Sequence of chain 2.A:
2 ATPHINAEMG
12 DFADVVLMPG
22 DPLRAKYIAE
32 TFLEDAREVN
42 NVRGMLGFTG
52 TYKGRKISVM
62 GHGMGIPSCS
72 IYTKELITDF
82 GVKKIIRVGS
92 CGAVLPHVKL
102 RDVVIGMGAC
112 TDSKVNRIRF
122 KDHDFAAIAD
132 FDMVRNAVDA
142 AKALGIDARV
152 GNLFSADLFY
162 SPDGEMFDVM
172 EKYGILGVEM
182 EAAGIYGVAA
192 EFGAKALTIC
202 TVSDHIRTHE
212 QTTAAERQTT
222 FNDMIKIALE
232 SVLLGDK

This protein binds this small molecule.
Small molecule (SMILES): Nc1ncnc2c1ncn2[C@@H]1O[C@H](CO)[C@@H](O)[C@@H]1O

Binding-site contacts:
Ligand atom C2' contacts residue ARG88 of chain 1.A at 3.9 Å.
Ligand atom C8 contacts residue SER204 of chain 1.A at 3.5 Å.
Ligand atom C8 contacts residue CYS92 of chain 1.A at 3.8 Å (hydrophobic).
Ligand atom C5' contacts residue HIS5 of chain 2.A at 3.4 Å.
Ligand atom C4' contacts residue ARG44 of chain 2.A at 3.7 Å.
Ligand atom N7 contacts residue CYS92 of chain 1.A at 3.6 Å.
Ligand atom N7 contacts residue SER204 of chain 1.A at 3.5 Å (h-bond).
Ligand atom O4' contacts residue SER91 of chain 1.A at 3.8 Å.
Ligand atom C4 contacts residue VAL179 of chain 1.A at 3.9 Å (hydrophobic).
Ligand atom O3' contacts residue GLU182 of chain 1.A at 3.0 Å (salt-bridge).
Ligand atom C5 contacts residue VAL179 of chain 1.A at 3.8 Å (hydrophobic).
Ligand atom O5' contacts residue PHE160 of chain 1.A at 3.2 Å.
Ligand atom C1' contacts residue PO41 of chain 1.D at 3.4 Å.
Ligand atom C2' contacts residue SER91 of chain 1.A at 3.3 Å.
Ligand atom O4' contacts residue PO41 of chain 1.D at 3.1 Å (h-bond).
Ligand atom O2' contacts residue ARG88 of chain 1.A at 3.8 Å.
Ligand atom C5 contacts residue GLY93 of chain 1.A at 3.9 Å.
Ligand atom N3 contacts residue PHE160 of chain 1.A at 3.8 Å.
Ligand atom N6 contacts residue GLY93 of chain 1.A at 3.7 Å.
Ligand atom C1' contacts residue SER91 of chain 1.A at 3.1 Å.
Ligand atom C5' contacts residue MET65 of chain 1.A at 3.6 Å (hydrophobic).
Ligand atom N9 contacts residue SER91 of chain 1.A at 3.8 Å.
Ligand atom C4' contacts residue PO41 of chain 1.D at 3.5 Å.
Ligand atom C5' contacts residue PHE160 of chain 1.A at 3.9 Å (hydrophobic).
Ligand atom N6 contacts residue ILE207 of chain 1.A at 3.6 Å.
Ligand atom C8 contacts residue SER91 of chain 1.A at 3.5 Å.
Ligand atom O2' contacts residue GLU180 of chain 1.A at 3.0 Å.
Ligand atom O5' contacts residue HIS5 of chain 2.A at 2.7 Å (h-bond).
Ligand atom O2' contacts residue SER91 of chain 1.A at 3.0 Å (h-bond).
Ligand atom O4' contacts residue ARG44 of chain 2.A at 3.2 Å (salt-bridge).
Ligand atom N6 contacts residue ASP205 of chain 1.A at 3.7 Å.
Ligand atom N1 contacts residue VAL179 of chain 1.A at 3.9 Å.
Ligand atom N7 contacts residue GLY93 of chain 1.A at 3.6 Å.
Ligand atom C3' contacts residue PO41 of chain 1.D at 3.7 Å.
Ligand atom C2' contacts residue PO41 of chain 1.D at 3.1 Å.
Ligand atom C2 contacts residue PHE160 of chain 1.A at 3.6 Å (hydrophobic).
Ligand atom O3' contacts residue PO41 of chain 1.D at 2.9 Å (h-bond).
Ligand atom O2' contacts residue MET181 of chain 1.A at 3.6 Å.
Ligand atom N7 contacts residue ASP205 of chain 1.A at 3.1 Å (salt-bridge).
Ligand atom C6 contacts residue VAL179 of chain 1.A at 3.8 Å (hydrophobic).

Sequence of chain 1.A:
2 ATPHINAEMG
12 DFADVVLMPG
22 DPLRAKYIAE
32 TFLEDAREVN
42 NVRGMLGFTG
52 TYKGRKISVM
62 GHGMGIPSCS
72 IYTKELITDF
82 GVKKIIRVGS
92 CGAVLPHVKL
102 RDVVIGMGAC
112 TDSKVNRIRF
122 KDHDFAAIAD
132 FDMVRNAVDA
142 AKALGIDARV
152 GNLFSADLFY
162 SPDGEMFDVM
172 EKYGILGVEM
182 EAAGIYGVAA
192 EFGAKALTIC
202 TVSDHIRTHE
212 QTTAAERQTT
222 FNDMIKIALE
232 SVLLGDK